Sequence of chain 1.C:
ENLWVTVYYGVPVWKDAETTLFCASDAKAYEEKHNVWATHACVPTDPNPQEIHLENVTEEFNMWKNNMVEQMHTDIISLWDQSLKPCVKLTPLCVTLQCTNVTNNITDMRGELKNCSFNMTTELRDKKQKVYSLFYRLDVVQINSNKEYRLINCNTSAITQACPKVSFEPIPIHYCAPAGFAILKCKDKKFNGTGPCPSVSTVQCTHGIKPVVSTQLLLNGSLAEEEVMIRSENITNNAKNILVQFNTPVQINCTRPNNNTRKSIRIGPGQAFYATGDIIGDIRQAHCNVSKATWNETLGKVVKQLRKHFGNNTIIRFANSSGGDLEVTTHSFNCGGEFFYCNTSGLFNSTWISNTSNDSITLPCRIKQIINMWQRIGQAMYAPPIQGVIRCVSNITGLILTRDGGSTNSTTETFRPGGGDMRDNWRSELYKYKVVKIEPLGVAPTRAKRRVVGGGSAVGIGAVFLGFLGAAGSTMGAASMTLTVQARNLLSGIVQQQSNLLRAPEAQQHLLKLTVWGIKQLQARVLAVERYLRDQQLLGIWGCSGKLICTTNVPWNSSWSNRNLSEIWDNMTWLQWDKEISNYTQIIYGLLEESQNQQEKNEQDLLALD

Binding-site contacts:
Ligand atom C8 contacts residue ARG278 of chain 3.C at 4.4 Å.
Ligand atom C1 contacts residue ARG162 of chain 1.C at 4.0 Å.
Ligand atom C5 contacts residue ASN167 of chain 1.C at 3.8 Å.
Ligand atom C6 contacts residue ARG162 of chain 1.C at 3.8 Å.
Ligand atom C1 contacts residue ASN167 of chain 1.C at 1.5 Å.
Ligand atom C2 contacts residue ASN167 of chain 1.C at 2.5 Å.
Ligand atom C2 contacts residue MAN1 of chain 1.GA at 3.2 Å.
Ligand atom O5 contacts residue ASN167 of chain 1.C at 2.6 Å (h-bond).
Ligand atom C8 contacts residue THR168 of chain 1.C at 4.2 Å.
Ligand atom O7 contacts residue ASN167 of chain 1.C at 3.0 Å (h-bond).
Ligand atom C1 contacts residue THR168 of chain 1.C at 4.1 Å.
Ligand atom C5 contacts residue ARG162 of chain 1.C at 4.0 Å.
Ligand atom O3 contacts residue MAN1 of chain 1.GA at 1.6 Å.
Ligand atom C7 contacts residue ASN167 of chain 1.C at 3.0 Å.
Ligand atom C4 contacts residue MAN1 of chain 1.GA at 3.3 Å.
Ligand atom C3 contacts residue ASN167 of chain 1.C at 3.8 Å.
Ligand atom N2 contacts residue THR168 of chain 1.C at 3.9 Å.
Ligand atom C7 contacts residue THR168 of chain 1.C at 4.3 Å.
Ligand atom O7 contacts residue ARG278 of chain 3.C at 3.0 Å (salt-bridge).
Ligand atom C7 contacts residue ARG278 of chain 3.C at 4.0 Å.
Ligand atom O4 contacts residue MAN1 of chain 1.GA at 3.8 Å.
Ligand atom C8 contacts residue ASN167 of chain 1.C at 4.1 Å.
Ligand atom C4 contacts residue ASN167 of chain 1.C at 4.3 Å.
Ligand atom C3 contacts residue MAN1 of chain 1.GA at 2.7 Å.
Ligand atom O2 contacts residue MAN1 of chain 1.GA at 2.9 Å.
Ligand atom O6 contacts residue ARG162 of chain 1.C at 4.0 Å.
Ligand atom N2 contacts residue ASN167 of chain 1.C at 2.7 Å (h-bond).
Ligand atom O5 contacts residue ARG162 of chain 1.C at 3.2 Å (salt-bridge).
Ligand atom C6 contacts residue VAL144 of chain 1.C at 3.9 Å (hydrophobic).

The protein below binds the small molecule below.
Small molecule (SMILES): CC(=O)N[C@H]1[C@H](O[C@H]2[C@H](O)[C@@H](NC(C)=O)CO[C@@H]2CO)O[C@H](CO)[C@@H](O[C@@H]2O[C@H](CO)[C@@H](O)[C@H](O)[C@@H]2O)[C@@H]1O

Sequence of chain 3.C:
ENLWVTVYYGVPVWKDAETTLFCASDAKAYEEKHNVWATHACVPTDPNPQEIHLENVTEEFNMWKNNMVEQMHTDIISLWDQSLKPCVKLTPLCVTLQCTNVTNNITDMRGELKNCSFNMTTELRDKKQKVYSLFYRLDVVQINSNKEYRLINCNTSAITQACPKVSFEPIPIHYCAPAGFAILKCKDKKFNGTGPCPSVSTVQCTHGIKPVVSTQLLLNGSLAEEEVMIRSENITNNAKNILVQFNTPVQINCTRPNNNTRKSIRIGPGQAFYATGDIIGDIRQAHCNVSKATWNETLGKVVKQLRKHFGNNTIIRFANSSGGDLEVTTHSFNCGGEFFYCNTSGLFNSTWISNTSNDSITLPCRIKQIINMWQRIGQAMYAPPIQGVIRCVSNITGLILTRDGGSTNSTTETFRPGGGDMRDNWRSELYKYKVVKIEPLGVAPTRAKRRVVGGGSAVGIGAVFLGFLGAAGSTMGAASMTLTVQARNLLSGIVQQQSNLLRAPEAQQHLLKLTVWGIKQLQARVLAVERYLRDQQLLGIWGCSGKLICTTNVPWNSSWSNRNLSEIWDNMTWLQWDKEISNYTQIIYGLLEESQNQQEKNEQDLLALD